This protein binds this small molecule.
Small molecule (SMILES): CC(=O)N[C@@H]1[C@@H](O)[C@H](O)[C@@H](CO)O[C@H]1O

Binding-site contacts:
Ligand atom C8 contacts residue GLN89 of chain 1.D at 3.5 Å.
Ligand atom C4 contacts residue ASN77 of chain 1.D at 4.2 Å.
Ligand atom O6 contacts residue LEU84 of chain 1.D at 3.6 Å.
Ligand atom C7 contacts residue ASN77 of chain 1.D at 3.4 Å.
Ligand atom C2 contacts residue ASN77 of chain 1.D at 2.4 Å.
Ligand atom C5 contacts residue ASN80 of chain 1.D at 3.6 Å.
Ligand atom N2 contacts residue ASN77 of chain 1.D at 3.0 Å (h-bond).
Ligand atom C8 contacts residue ASN77 of chain 1.D at 4.1 Å.
Ligand atom O3 contacts residue GLN89 of chain 1.D at 3.3 Å (h-bond).
Ligand atom O5 contacts residue ASN77 of chain 1.D at 2.3 Å (h-bond).
Ligand atom O5 contacts residue ASN80 of chain 1.D at 3.1 Å (h-bond).
Ligand atom C8 contacts residue VAL87 of chain 1.D at 4.1 Å (hydrophobic).
Ligand atom C7 contacts residue ALA86 of chain 1.D at 4.1 Å (hydrophobic).
Ligand atom C6 contacts residue ASN80 of chain 1.D at 3.9 Å.
Ligand atom O7 contacts residue LEU85 of chain 1.D at 4.2 Å.
Ligand atom O7 contacts residue GLN89 of chain 1.D at 3.8 Å.
Ligand atom O7 contacts residue ALA86 of chain 1.D at 3.3 Å.
Ligand atom C6 contacts residue LEU84 of chain 1.D at 4.2 Å (hydrophobic).
Ligand atom C1 contacts residue ASN80 of chain 1.D at 3.6 Å.
Ligand atom C3 contacts residue GLN89 of chain 1.D at 4.4 Å.
Ligand atom O7 contacts residue ASN77 of chain 1.D at 3.4 Å (h-bond).
Ligand atom O5 contacts residue LEU84 of chain 1.D at 3.5 Å.
Ligand atom C7 contacts residue VAL87 of chain 1.D at 3.9 Å (hydrophobic).
Ligand atom C8 contacts residue ALA86 of chain 1.D at 3.9 Å (hydrophobic).
Ligand atom C2 contacts residue GLN89 of chain 1.D at 4.4 Å.
Ligand atom C1 contacts residue LEU84 of chain 1.D at 4.4 Å (hydrophobic).
Ligand atom C1 contacts residue ASN77 of chain 1.D at 1.4 Å.
Ligand atom C7 contacts residue GLN89 of chain 1.D at 3.4 Å.
Ligand atom C3 contacts residue ASN77 of chain 1.D at 3.8 Å.
Ligand atom C5 contacts residue ASN77 of chain 1.D at 3.6 Å.
Ligand atom O7 contacts residue VAL87 of chain 1.D at 2.9 Å (h-bond).
Ligand atom N2 contacts residue GLN89 of chain 1.D at 3.7 Å.

Sequence of chain 1.D:
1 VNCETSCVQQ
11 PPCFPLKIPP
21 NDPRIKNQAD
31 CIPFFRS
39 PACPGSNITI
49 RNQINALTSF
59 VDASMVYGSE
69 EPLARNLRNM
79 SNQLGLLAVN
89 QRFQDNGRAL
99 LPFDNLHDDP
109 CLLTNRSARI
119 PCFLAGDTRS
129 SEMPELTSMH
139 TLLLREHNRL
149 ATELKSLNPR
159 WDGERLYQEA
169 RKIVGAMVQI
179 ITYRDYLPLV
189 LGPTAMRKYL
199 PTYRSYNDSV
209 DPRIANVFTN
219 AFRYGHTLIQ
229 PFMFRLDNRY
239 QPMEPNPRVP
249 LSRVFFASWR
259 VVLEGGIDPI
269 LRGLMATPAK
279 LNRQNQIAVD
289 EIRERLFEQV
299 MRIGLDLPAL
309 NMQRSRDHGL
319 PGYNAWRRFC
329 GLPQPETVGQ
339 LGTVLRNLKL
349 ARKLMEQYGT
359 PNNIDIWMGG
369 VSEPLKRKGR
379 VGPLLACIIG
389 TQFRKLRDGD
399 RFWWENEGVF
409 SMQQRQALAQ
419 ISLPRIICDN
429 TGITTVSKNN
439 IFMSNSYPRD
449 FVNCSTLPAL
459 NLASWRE